The protein below binds the small molecule below.
Small molecule (SMILES): COc1ccc(S(=O)(=O)N(CC(C)C)C[C@@H](O)[C@H](Cc2ccccc2)NC(=O)O[C@H]2CO[C@H]3O[C@@H]4OCC[C@@H]4[C@H]32)cc1

Sequence of chain 1.B:
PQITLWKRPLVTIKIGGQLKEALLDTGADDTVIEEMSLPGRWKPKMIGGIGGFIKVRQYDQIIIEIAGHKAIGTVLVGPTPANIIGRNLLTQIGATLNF

Binding-site contacts:
Ligand atom C15 contacts residue GLY27 of chain 1.B at 3.7 Å.
Ligand atom C4 contacts residue ALA28 of chain 1.B at 3.4 Å (hydrophobic).
Ligand atom C43 contacts residue GLY48 of chain 1.A at 3.5 Å.
Ligand atom C42 contacts residue ASP29 of chain 1.A at 3.6 Å.
Ligand atom O18 contacts residue ASP25 of chain 1.A at 2.7 Å (salt-bridge).
Ligand atom C32 contacts residue ASP25 of chain 1.B at 3.1 Å.
Ligand atom C6 contacts residue GLY48 of chain 1.B at 3.2 Å.
Ligand atom O26 contacts residue ASP30 of chain 1.A at 3.3 Å (salt-bridge).
Ligand atom C33 contacts residue GLY27 of chain 1.A at 3.7 Å.
Ligand atom C40 contacts residue ASP30 of chain 1.B at 3.0 Å.
Ligand atom C42 contacts residue ARG8 of chain 1.B at 3.6 Å.
Ligand atom O26 contacts residue ASP29 of chain 1.A at 3.2 Å (salt-bridge).
Ligand atom O28 contacts residue ASP29 of chain 1.A at 2.9 Å (salt-bridge).
Ligand atom C17 contacts residue ASP25 of chain 1.B at 3.2 Å.
Ligand atom O10 contacts residue GLY48 of chain 1.B at 3.7 Å.
Ligand atom O9 contacts residue ILE50 of chain 1.A at 3.2 Å.
Ligand atom O18 contacts residue GLY27 of chain 1.A at 3.6 Å.
Ligand atom O39 contacts residue ASP30 of chain 1.B at 3.1 Å.
Ligand atom C24 contacts residue GLY48 of chain 1.A at 3.4 Å.
Ligand atom C31 contacts residue GLY48 of chain 1.A at 3.0 Å.
Ligand atom O41 contacts residue ARG8 of chain 1.B at 3.6 Å (salt-bridge).
Ligand atom O41 contacts residue ASP29 of chain 1.A at 3.5 Å (salt-bridge).
Ligand atom C32 contacts residue GLY27 of chain 1.A at 3.7 Å.
Ligand atom C30 contacts residue GLY48 of chain 1.A at 3.3 Å.
Ligand atom C27 contacts residue ASP29 of chain 1.A at 3.6 Å.
Ligand atom C17 contacts residue ASP25 of chain 1.A at 3.4 Å.
Ligand atom O10 contacts residue GLY49 of chain 1.B at 3.0 Å.
Ligand atom C3 contacts residue ASP30 of chain 1.B at 3.5 Å.
Ligand atom C4 contacts residue ILE84 of chain 1.B at 3.3 Å (hydrophobic).
Ligand atom O23 contacts residue ALA28 of chain 1.A at 3.6 Å.
Ligand atom C36 contacts residue GLY49 of chain 1.A at 3.6 Å.
Ligand atom C12 contacts residue GLY27 of chain 1.B at 3.2 Å.
Ligand atom C16 contacts residue ASP25 of chain 1.B at 3.1 Å.
Ligand atom C13 contacts residue GLY27 of chain 1.B at 3.6 Å.
Ligand atom C19 contacts residue ASP25 of chain 1.B at 3.7 Å.
Ligand atom C3 contacts residue ALA28 of chain 1.B at 3.4 Å (hydrophobic).
Ligand atom N20 contacts residue GLY27 of chain 1.A at 3.3 Å (h-bond).
Ligand atom O9 contacts residue ILE84 of chain 1.B at 3.4 Å.
Ligand atom C36 contacts residue ILE50 of chain 1.A at 3.7 Å (hydrophobic).
Ligand atom O18 contacts residue ASP25 of chain 1.B at 2.6 Å (salt-bridge).

Sequence of chain 1.A:
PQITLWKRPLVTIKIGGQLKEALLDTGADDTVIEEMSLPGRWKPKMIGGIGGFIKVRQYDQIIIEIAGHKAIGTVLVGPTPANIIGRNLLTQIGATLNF